Sequence of chain 1.C:
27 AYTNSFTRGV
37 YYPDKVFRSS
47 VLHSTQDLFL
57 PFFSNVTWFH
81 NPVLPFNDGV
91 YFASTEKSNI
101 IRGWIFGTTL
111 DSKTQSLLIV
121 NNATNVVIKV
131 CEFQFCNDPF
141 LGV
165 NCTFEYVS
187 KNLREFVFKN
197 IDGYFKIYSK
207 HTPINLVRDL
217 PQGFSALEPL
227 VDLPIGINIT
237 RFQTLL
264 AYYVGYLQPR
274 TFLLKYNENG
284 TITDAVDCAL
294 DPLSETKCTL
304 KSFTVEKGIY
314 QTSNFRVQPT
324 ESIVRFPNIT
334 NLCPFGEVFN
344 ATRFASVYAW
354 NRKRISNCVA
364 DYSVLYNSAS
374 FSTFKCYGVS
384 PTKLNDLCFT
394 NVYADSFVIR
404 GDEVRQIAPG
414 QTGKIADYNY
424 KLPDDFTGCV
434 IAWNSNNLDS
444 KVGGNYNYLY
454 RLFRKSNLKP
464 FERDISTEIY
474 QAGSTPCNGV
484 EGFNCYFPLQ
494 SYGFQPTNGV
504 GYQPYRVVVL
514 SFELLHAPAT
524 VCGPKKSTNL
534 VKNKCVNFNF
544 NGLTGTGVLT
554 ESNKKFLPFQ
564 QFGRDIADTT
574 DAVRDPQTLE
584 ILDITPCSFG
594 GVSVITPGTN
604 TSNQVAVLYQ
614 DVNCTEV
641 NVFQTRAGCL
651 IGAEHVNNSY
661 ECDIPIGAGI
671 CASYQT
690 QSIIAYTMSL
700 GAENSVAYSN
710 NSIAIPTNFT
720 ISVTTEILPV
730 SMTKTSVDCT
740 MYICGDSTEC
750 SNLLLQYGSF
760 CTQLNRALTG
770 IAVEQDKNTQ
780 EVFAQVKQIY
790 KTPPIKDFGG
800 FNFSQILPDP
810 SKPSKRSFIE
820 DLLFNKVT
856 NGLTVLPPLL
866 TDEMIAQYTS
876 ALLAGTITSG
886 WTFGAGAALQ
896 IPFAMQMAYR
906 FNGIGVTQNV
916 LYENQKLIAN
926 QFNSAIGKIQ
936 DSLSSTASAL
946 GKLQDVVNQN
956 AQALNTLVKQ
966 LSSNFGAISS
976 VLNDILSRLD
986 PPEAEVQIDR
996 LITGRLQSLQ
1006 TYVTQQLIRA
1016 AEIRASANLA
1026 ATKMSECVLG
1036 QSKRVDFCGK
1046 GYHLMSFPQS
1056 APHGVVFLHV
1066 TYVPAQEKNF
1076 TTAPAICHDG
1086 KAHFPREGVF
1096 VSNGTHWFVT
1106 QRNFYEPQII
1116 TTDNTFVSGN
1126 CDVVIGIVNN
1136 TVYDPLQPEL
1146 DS

This small molecule binds to this protein.
Small molecule (SMILES): CC(=O)N[C@@H]1[C@@H](O)[C@H](O)[C@@H](CO)O[C@H]1O

Binding-site contacts:
Ligand atom C4 contacts residue GLN580 of chain 1.C at 4.0 Å.
Ligand atom C2 contacts residue ASN331 of chain 1.C at 2.4 Å.
Ligand atom C4 contacts residue ASN331 of chain 1.C at 4.2 Å.
Ligand atom C1 contacts residue ASN331 of chain 1.C at 1.4 Å.
Ligand atom O7 contacts residue ASN331 of chain 1.C at 2.9 Å (h-bond).
Ligand atom N2 contacts residue ASN331 of chain 1.C at 2.8 Å (h-bond).
Ligand atom C5 contacts residue ASN331 of chain 1.C at 3.7 Å.
Ligand atom C6 contacts residue GLN580 of chain 1.C at 3.1 Å.
Ligand atom C3 contacts residue ASN331 of chain 1.C at 3.8 Å.
Ligand atom C5 contacts residue GLN580 of chain 1.C at 3.7 Å.
Ligand atom O5 contacts residue ASN331 of chain 1.C at 2.4 Å (h-bond).
Ligand atom O6 contacts residue GLN580 of chain 1.C at 3.7 Å.
Ligand atom C8 contacts residue ASN331 of chain 1.C at 4.3 Å.
Ligand atom O5 contacts residue GLN580 of chain 1.C at 3.6 Å (h-bond).
Ligand atom C7 contacts residue ASN331 of chain 1.C at 3.0 Å.